A protein and the small-molecule ligand that binds it are described below.
Small molecule (SMILES): Oc1cccc(-c2c(Cl)cccc2Cl)c1O

Binding-site contacts:
Ligand atom CB2 contacts residue PRO204 of chain 4.A at 3.6 Å (hydrophobic).
Ligand atom CB6 contacts residue PRO204 of chain 4.A at 4.1 Å (hydrophobic).
Ligand atom CA4 contacts residue LEU203 of chain 4.A at 4.2 Å (hydrophobic).
Ligand atom OA3 contacts residue GLU257 of chain 4.A at 2.4 Å (salt-bridge).
Ligand atom CA1 contacts residue GLY255 of chain 4.A at 4.0 Å.
Ligand atom CB4 contacts residue PRO204 of chain 4.A at 3.7 Å (hydrophobic).
Ligand atom CA4 contacts residue GLU257 of chain 4.A at 3.9 Å.
Ligand atom CA5 contacts residue VAL256 of chain 4.A at 3.9 Å (hydrophobic).
Ligand atom CA5 contacts residue HIS208 of chain 4.A at 3.8 Å.
Ligand atom CA5 contacts residue GLY255 of chain 4.A at 4.2 Å.
Ligand atom CL2 contacts residue SER254 of chain 4.A at 3.0 Å.
Ligand atom CL1 contacts residue PRO204 of chain 4.A at 3.9 Å.
Ligand atom CA4 contacts residue GLY255 of chain 4.A at 3.7 Å.
Ligand atom CB3 contacts residue PRO204 of chain 4.A at 3.6 Å (hydrophobic).
Ligand atom CA3 contacts residue GLU257 of chain 4.A at 3.6 Å.
Ligand atom CL1 contacts residue LEU203 of chain 4.A at 3.4 Å.
Ligand atom OA2 contacts residue GLY255 of chain 4.A at 4.0 Å.
Ligand atom CA6 contacts residue LEU203 of chain 4.A at 4.2 Å (hydrophobic).
Ligand atom CB5 contacts residue PRO204 of chain 4.A at 3.9 Å (hydrophobic).
Ligand atom CB6 contacts residue LYS205 of chain 4.A at 4.1 Å.
Ligand atom OA3 contacts residue GLY255 of chain 4.A at 3.6 Å.
Ligand atom CA6 contacts residue GLY255 of chain 4.A at 4.3 Å.
Ligand atom CA2 contacts residue GLY255 of chain 4.A at 3.5 Å.
Ligand atom CB5 contacts residue LYS205 of chain 4.A at 4.4 Å.
Ligand atom CA4 contacts residue VAL256 of chain 4.A at 4.0 Å (hydrophobic).
Ligand atom CA1 contacts residue LEU203 of chain 4.A at 4.3 Å (hydrophobic).
Ligand atom CL2 contacts residue VAL256 of chain 4.A at 3.8 Å.
Ligand atom CA4 contacts residue HIS208 of chain 4.A at 3.5 Å.
Ligand atom CA5 contacts residue LYS205 of chain 4.A at 4.3 Å.
Ligand atom CA6 contacts residue LYS205 of chain 4.A at 3.6 Å.
Ligand atom CA6 contacts residue VAL256 of chain 4.A at 4.5 Å (hydrophobic).
Ligand atom CA3 contacts residue GLY255 of chain 4.A at 3.3 Å.
Ligand atom CL2 contacts residue LYS205 of chain 4.A at 3.3 Å.
Ligand atom CA5 contacts residue LEU203 of chain 4.A at 3.9 Å (hydrophobic).
Ligand atom CL2 contacts residue GLY255 of chain 4.A at 3.3 Å.
Ligand atom CA5 contacts residue ILE207 of chain 4.A at 4.0 Å (hydrophobic).
Ligand atom CB1 contacts residue PRO204 of chain 4.A at 4.1 Å (hydrophobic).

Sequence of chain 4.A:
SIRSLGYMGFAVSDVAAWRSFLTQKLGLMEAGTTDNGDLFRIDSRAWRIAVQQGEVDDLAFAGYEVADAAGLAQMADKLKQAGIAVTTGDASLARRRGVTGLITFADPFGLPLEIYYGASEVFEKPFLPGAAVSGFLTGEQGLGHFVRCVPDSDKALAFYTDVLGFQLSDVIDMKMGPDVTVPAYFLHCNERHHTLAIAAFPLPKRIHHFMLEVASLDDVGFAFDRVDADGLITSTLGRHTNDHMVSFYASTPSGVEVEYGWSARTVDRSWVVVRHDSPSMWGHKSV